This protein binds this small molecule.
Small molecule (SMILES): CC(=O)N[C@H]1[C@H](O[C@H]2[C@H](O)[C@@H](NC(C)=O)CO[C@@H]2CO)O[C@H](CO)[C@@H](O)[C@@H]1O

Sequence of chain 1.B:
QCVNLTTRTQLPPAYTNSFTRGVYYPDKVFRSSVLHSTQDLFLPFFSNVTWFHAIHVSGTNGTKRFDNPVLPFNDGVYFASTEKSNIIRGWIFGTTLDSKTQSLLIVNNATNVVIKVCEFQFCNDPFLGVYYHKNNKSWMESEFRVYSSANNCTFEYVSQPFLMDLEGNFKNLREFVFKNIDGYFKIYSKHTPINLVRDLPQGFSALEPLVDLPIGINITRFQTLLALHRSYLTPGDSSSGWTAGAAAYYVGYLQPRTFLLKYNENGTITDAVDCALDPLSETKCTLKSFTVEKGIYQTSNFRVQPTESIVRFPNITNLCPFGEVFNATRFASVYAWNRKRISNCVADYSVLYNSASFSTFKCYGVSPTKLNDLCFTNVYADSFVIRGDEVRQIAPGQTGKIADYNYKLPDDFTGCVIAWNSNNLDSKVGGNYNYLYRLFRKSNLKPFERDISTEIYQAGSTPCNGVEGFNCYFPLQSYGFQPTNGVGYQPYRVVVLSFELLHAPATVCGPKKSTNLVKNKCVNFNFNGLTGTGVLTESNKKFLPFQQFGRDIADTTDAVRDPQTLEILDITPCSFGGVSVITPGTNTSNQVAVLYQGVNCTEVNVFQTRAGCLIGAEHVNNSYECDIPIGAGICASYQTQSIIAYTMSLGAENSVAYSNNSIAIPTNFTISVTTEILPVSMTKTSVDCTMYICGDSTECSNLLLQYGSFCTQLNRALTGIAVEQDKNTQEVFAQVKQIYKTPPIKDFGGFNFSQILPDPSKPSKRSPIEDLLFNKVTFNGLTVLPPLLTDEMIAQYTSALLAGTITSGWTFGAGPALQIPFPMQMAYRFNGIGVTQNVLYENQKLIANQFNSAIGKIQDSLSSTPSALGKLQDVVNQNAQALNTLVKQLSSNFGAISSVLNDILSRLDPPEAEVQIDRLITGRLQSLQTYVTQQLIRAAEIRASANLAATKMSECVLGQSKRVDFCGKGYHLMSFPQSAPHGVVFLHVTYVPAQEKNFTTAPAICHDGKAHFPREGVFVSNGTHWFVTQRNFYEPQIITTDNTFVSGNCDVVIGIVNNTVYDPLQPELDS

Binding-site contacts:
Ligand atom C7 contacts residue ASN1121 of chain 1.B at 3.5 Å.
Ligand atom C4 contacts residue ASN1121 of chain 1.B at 4.2 Å.
Ligand atom N2 contacts residue ASN1121 of chain 1.B at 2.9 Å (h-bond).
Ligand atom C1 contacts residue ASN1121 of chain 1.B at 1.4 Å.
Ligand atom C3 contacts residue ASN1121 of chain 1.B at 3.8 Å.
Ligand atom C5 contacts residue ASN1121 of chain 1.B at 3.6 Å.
Ligand atom O5 contacts residue ASN1121 of chain 1.B at 2.4 Å (h-bond).
Ligand atom O7 contacts residue ASN1121 of chain 1.B at 3.5 Å (h-bond).
Ligand atom C2 contacts residue ASN1121 of chain 1.B at 2.5 Å.